This protein binds this small molecule.
Small molecule (SMILES): O=c1[nH]cnc2c1ncn2[C@@H]1O[C@H](COP(=O)(O)O)[C@@H](O)[C@H]1O

Binding-site contacts:
Ligand atom C6 contacts residue GLY415 of chain 1.A at 3.3 Å.
Ligand atom O2P contacts residue SER388 of chain 1.A at 2.9 Å (h-bond).
Ligand atom N9 contacts residue CYS331 of chain 1.A at 3.6 Å (h-bond).
Ligand atom C8 contacts residue MET70 of chain 1.A at 3.5 Å (hydrophobic).
Ligand atom N3 contacts residue CYS331 of chain 1.A at 1.6 Å (h-bond).
Ligand atom C2 contacts residue GLN441 of chain 1.A at 3.3 Å.
Ligand atom O3' contacts residue ARG322 of chain 1.A at 3.0 Å (salt-bridge).
Ligand atom O2' contacts residue NAD1 of chain 1.J at 2.5 Å (h-bond).
Ligand atom O3P contacts residue GLY328 of chain 1.A at 3.3 Å.
Ligand atom O3P contacts residue GLY365 of chain 1.A at 3.5 Å.
Ligand atom P contacts residue SER388 of chain 1.A at 3.5 Å.
Ligand atom C4 contacts residue CYS331 of chain 1.A at 2.8 Å (hydrophobic).
Ligand atom O6 contacts residue MET414 of chain 1.A at 2.8 Å (h-bond).
Ligand atom C1' contacts residue NAD1 of chain 1.J at 3.6 Å.
Ligand atom O2' contacts residue ASP364 of chain 1.A at 3.4 Å (salt-bridge).
Ligand atom O5' contacts residue GLY365 of chain 1.A at 3.4 Å (h-bond).
Ligand atom N7 contacts residue MET414 of chain 1.A at 3.6 Å.
Ligand atom N3 contacts residue NAD1 of chain 1.J at 3.1 Å.
Ligand atom O1P contacts residue GLY387 of chain 1.A at 3.4 Å.
Ligand atom P contacts residue SER329 of chain 1.A at 3.6 Å.
Ligand atom O1P contacts residue SER388 of chain 1.A at 2.9 Å (h-bond).
Ligand atom O6 contacts residue GLY413 of chain 1.A at 3.1 Å.
Ligand atom O6 contacts residue GLY415 of chain 1.A at 2.3 Å (h-bond).
Ligand atom C3' contacts residue SER68 of chain 1.A at 3.2 Å.
Ligand atom C4 contacts residue NAD1 of chain 1.J at 3.4 Å.
Ligand atom C2 contacts residue CYS331 of chain 1.A at 2.3 Å (hydrophobic).
Ligand atom O1P contacts residue TYR411 of chain 1.A at 2.4 Å (h-bond).
Ligand atom N1 contacts residue GLN441 of chain 1.A at 2.9 Å (h-bond).
Ligand atom N1 contacts residue CYS331 of chain 1.A at 3.6 Å (h-bond).
Ligand atom O1P contacts residue SER329 of chain 1.A at 2.9 Å (h-bond).
Ligand atom C1' contacts residue CYS331 of chain 1.A at 3.7 Å (hydrophobic).
Ligand atom C6 contacts residue MET414 of chain 1.A at 3.7 Å (hydrophobic).
Ligand atom N7 contacts residue GLY413 of chain 1.A at 3.5 Å.
Ligand atom O3' contacts residue MET385 of chain 1.A at 3.6 Å.
Ligand atom O3P contacts residue SER329 of chain 1.A at 2.5 Å (h-bond).
Ligand atom O3' contacts residue ASP364 of chain 1.A at 3.3 Å.
Ligand atom C2' contacts residue NAD1 of chain 1.J at 3.5 Å.
Ligand atom O3' contacts residue SER68 of chain 1.A at 3.1 Å (h-bond).
Ligand atom O2P contacts residue GLY387 of chain 1.A at 3.1 Å (h-bond).
Ligand atom C2 contacts residue NAD1 of chain 1.J at 3.5 Å.

Sequence of chain 1.A:
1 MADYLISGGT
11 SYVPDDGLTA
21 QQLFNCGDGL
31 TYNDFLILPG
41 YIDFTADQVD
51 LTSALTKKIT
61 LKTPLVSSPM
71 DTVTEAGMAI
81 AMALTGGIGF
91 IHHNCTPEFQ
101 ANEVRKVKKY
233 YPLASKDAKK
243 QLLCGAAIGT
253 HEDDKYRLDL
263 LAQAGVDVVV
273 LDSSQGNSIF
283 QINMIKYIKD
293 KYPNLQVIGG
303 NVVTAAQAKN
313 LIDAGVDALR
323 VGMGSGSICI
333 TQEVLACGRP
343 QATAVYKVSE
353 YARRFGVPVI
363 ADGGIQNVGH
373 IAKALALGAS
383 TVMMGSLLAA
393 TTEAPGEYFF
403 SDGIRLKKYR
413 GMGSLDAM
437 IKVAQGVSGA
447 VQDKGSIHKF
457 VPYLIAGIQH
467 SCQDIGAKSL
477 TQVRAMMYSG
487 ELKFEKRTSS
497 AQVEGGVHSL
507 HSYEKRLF